Binding-site contacts:
Ligand atom C3 contacts residue HIS158 of chain 54.D at 4.4 Å.
Ligand atom C6 contacts residue GLY157 of chain 54.D at 3.9 Å.
Ligand atom C2 contacts residue ASN154 of chain 54.D at 2.5 Å.
Ligand atom O6 contacts residue GLY157 of chain 54.D at 3.1 Å.
Ligand atom C4 contacts residue ASN154 of chain 54.D at 4.3 Å.
Ligand atom C1 contacts residue HIS158 of chain 54.D at 3.9 Å.
Ligand atom C1 contacts residue ASN154 of chain 54.D at 1.4 Å.
Ligand atom O3 contacts residue HIS148 of chain 54.D at 3.7 Å.
Ligand atom C6 contacts residue HIS158 of chain 54.D at 4.3 Å.
Ligand atom O7 contacts residue ASN154 of chain 54.D at 4.2 Å.
Ligand atom O5 contacts residue HIS158 of chain 54.D at 3.5 Å.
Ligand atom C8 contacts residue VAL153 of chain 54.D at 3.2 Å (hydrophobic).
Ligand atom O7 contacts residue VAL153 of chain 54.D at 3.3 Å.
Ligand atom O6 contacts residue ASN154 of chain 54.D at 4.2 Å.
Ligand atom C5 contacts residue ASN154 of chain 54.D at 3.7 Å.
Ligand atom C3 contacts residue ASN154 of chain 54.D at 3.8 Å.
Ligand atom O7 contacts residue SER149 of chain 54.D at 3.4 Å (h-bond).
Ligand atom C2 contacts residue HIS158 of chain 54.D at 3.7 Å.
Ligand atom C8 contacts residue ASN154 of chain 54.D at 3.1 Å.
Ligand atom O6 contacts residue HIS158 of chain 54.D at 4.2 Å.
Ligand atom C7 contacts residue SER149 of chain 54.D at 4.4 Å.
Ligand atom N2 contacts residue ASN154 of chain 54.D at 2.8 Å (h-bond).
Ligand atom C7 contacts residue ASN154 of chain 54.D at 3.2 Å.
Ligand atom C7 contacts residue VAL153 of chain 54.D at 3.6 Å (hydrophobic).
Ligand atom C5 contacts residue HIS158 of chain 54.D at 4.2 Å.
Ligand atom C4 contacts residue HIS158 of chain 54.D at 4.1 Å.
Ligand atom O7 contacts residue GLY150 of chain 54.D at 3.4 Å.
Ligand atom O5 contacts residue ASN154 of chain 54.D at 2.4 Å (h-bond).

The small molecule below binds the protein below.
Small molecule (SMILES): CC(=O)N[C@@H]1[C@@H](O)[C@H](O)[C@@H](CO)O[C@H]1O

Sequence of chain 54.D:
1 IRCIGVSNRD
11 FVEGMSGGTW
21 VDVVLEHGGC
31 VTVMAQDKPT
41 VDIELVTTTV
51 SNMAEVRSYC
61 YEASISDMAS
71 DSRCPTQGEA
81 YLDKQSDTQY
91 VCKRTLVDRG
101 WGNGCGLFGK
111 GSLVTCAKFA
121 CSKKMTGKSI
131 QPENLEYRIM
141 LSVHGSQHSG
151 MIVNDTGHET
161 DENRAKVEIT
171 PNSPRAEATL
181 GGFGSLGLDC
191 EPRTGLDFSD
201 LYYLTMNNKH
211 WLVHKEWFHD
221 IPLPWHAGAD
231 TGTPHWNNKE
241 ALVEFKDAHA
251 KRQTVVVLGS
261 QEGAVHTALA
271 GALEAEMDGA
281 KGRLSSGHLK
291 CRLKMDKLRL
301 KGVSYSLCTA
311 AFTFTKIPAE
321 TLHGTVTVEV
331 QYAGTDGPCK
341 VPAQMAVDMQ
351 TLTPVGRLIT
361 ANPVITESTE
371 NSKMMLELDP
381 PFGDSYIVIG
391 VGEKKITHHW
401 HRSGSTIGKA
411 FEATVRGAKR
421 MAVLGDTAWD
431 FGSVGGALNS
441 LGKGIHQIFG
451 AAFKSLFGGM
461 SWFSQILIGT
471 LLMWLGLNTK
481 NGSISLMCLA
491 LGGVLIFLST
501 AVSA